Sequence of chain 1.A:
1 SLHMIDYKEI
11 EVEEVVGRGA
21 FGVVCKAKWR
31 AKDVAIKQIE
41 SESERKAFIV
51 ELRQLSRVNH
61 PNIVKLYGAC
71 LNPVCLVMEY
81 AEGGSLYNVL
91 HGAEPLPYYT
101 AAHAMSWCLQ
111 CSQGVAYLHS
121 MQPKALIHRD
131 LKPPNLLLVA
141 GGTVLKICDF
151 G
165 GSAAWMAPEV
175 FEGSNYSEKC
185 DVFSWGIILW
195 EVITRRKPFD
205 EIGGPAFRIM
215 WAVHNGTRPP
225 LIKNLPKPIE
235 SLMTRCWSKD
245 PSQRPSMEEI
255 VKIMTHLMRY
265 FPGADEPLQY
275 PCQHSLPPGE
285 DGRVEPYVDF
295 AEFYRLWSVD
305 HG

Binding-site contacts:
Ligand atom CAK contacts residue PHE150 of chain 1.A at 3.7 Å (hydrophobic).
Ligand atom CAN contacts residue LEU55 of chain 1.A at 3.7 Å (hydrophobic).
Ligand atom OAY contacts residue VAL24 of chain 1.A at 3.8 Å.
Ligand atom NAU contacts residue ASP149 of chain 1.A at 3.7 Å.
Ligand atom NAW contacts residue ASP149 of chain 1.A at 3.1 Å (salt-bridge).
Ligand atom CAQ contacts residue ALA35 of chain 1.A at 3.7 Å (hydrophobic).
Ligand atom OAY contacts residue ALA35 of chain 1.A at 3.3 Å.
Ligand atom CAT contacts residue LEU137 of chain 1.A at 3.8 Å (hydrophobic).
Ligand atom OAE contacts residue VAL64 of chain 1.A at 3.4 Å.
Ligand atom NBG contacts residue TYR80 of chain 1.A at 3.8 Å.
Ligand atom CBD contacts residue GLU51 of chain 1.A at 3.8 Å.
Ligand atom NAW contacts residue GLU51 of chain 1.A at 2.7 Å (salt-bridge).
Ligand atom OAE contacts residue CYS148 of chain 1.A at 3.5 Å.
Ligand atom NBG contacts residue LEU137 of chain 1.A at 3.5 Å.
Ligand atom CAT contacts residue ALA35 of chain 1.A at 3.6 Å (hydrophobic).
Ligand atom CAN contacts residue ASP149 of chain 1.A at 3.6 Å.
Ligand atom NBH contacts residue ASP149 of chain 1.A at 3.7 Å.
Ligand atom CAT contacts residue GLU79 of chain 1.A at 3.4 Å.
Ligand atom CAC contacts residue ILE147 of chain 1.A at 3.7 Å (hydrophobic).
Ligand atom NBG contacts residue ALA81 of chain 1.A at 3.1 Å (h-bond).
Ligand atom CAI contacts residue PHE150 of chain 1.A at 3.8 Å (hydrophobic).
Ligand atom F32 contacts residue VAL50 of chain 1.A at 3.4 Å.
Ligand atom CBE contacts residue ASP149 of chain 1.A at 3.6 Å.
Ligand atom OAE contacts residue ASP149 of chain 1.A at 3.3 Å (salt-bridge).
Ligand atom F32 contacts residue GLU51 of chain 1.A at 3.4 Å.
Ligand atom NAV contacts residue ASP149 of chain 1.A at 3.8 Å.
Ligand atom CAL contacts residue ASP149 of chain 1.A at 3.2 Å.
Ligand atom CAH contacts residue MET78 of chain 1.A at 3.7 Å (hydrophobic).
Ligand atom CAR contacts residue LEU137 of chain 1.A at 3.6 Å (hydrophobic).
Ligand atom CAF contacts residue GLU51 of chain 1.A at 3.6 Å.
Ligand atom CAZ contacts residue GLU51 of chain 1.A at 3.2 Å.
Ligand atom CAJ contacts residue MET78 of chain 1.A at 3.8 Å (hydrophobic).
Ligand atom CBE contacts residue GLU51 of chain 1.A at 3.8 Å.
Ligand atom CAG contacts residue GLU51 of chain 1.A at 3.6 Å.
Ligand atom CAC contacts residue HIS128 of chain 1.A at 3.8 Å.
Ligand atom NAV contacts residue GLU51 of chain 1.A at 2.9 Å (salt-bridge).
Ligand atom CAZ contacts residue ASP149 of chain 1.A at 3.4 Å.
Ligand atom C18 contacts residue PHE150 of chain 1.A at 3.7 Å (hydrophobic).
Ligand atom CAL contacts residue GLU51 of chain 1.A at 3.4 Å.
Ligand atom CBA contacts residue GLU51 of chain 1.A at 3.7 Å.

The small molecule below binds the protein below.
Small molecule (SMILES): CC(C)(C)c1c/c(=N\C(=O)Nc2ccc(Oc3cccnc3)cc2)n(-c2cccc(F)c2)[nH]1